A protein and the small-molecule ligand that binds it are described below.
Small molecule (SMILES): CC1(C)C=C(CSS(C)(=O)=O)C(C)(C)N1[O]

Binding-site contacts:
Ligand atom O1 contacts residue LEU7 of chain 1.B at 4.3 Å.
Ligand atom O1 contacts residue GLY14 of chain 1.B at 3.1 Å (h-bond).
Ligand atom N1 contacts residue GLY14 of chain 1.B at 4.3 Å.
Ligand atom O1 contacts residue CYS15 of chain 1.B at 4.4 Å.
Ligand atom C9 contacts residue LYS13 of chain 1.B at 3.6 Å.
Ligand atom C7 contacts residue GLY14 of chain 1.B at 4.5 Å.
Ligand atom O1 contacts residue LYS13 of chain 1.B at 3.7 Å.
Ligand atom C7 contacts residue ILE6 of chain 1.B at 3.6 Å (hydrophobic).
Ligand atom C6 contacts residue CYS15 of chain 1.B at 4.0 Å (hydrophobic).

Sequence of chain 1.B:
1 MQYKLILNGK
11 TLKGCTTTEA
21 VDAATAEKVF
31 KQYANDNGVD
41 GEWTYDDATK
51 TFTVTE